Sequence of chain 1.B:
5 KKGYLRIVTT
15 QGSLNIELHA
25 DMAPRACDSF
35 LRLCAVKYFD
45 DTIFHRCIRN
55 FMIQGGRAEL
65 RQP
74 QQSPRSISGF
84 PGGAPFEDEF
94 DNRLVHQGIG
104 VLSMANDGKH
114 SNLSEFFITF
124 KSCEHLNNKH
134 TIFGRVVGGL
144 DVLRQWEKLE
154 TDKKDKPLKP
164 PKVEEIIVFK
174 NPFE

A small-molecule ligand and the protein it binds are described below.
Small molecule (SMILES): C/C=C/C[C@@H](C)[C@@H](O)[C@H](NC)C(=O)N[C@@H](CC)C(=O)N(C)CC(=O)N(C)[C@@H](CC(C)C)C(=O)N[C@H](C(=O)N(C)[C@@H](CC(C)C)C(=O)N[C@@H](C)C(=O)N[C@H](C)C(=O)N(C)[C@@H](CC(C)C)C(=O)N(C)[C@@H](CC(C)C)C(=O)N(C)[C@H](C=O)C(C)C)C(C)C

Binding-site contacts:
Ligand atom CB contacts residue ASN109 of chain 1.B at 3.4 Å.
Ligand atom CN contacts residue ASP110 of chain 1.B at 3.5 Å.
Ligand atom CB contacts residue ASP110 of chain 1.B at 3.6 Å.
Ligand atom CG1 contacts residue GLN58 of chain 1.B at 3.4 Å.
Ligand atom O contacts residue ARG50 of chain 1.B at 2.7 Å (salt-bridge).
Ligand atom N contacts residue ASN109 of chain 1.B at 3.3 Å (h-bond).
Ligand atom O contacts residue GLN58 of chain 1.B at 3.0 Å (h-bond).
Ligand atom CG contacts residue GLU118 of chain 1.B at 3.8 Å.
Ligand atom C contacts residue HIS128 of chain 1.B at 3.8 Å.
Ligand atom CN contacts residue HIS133 of chain 1.B at 3.2 Å.
Ligand atom CA contacts residue ASN109 of chain 1.B at 3.3 Å.
Ligand atom O contacts residue ALA108 of chain 1.B at 3.2 Å.
Ligand atom O contacts residue PHE55 of chain 1.B at 3.2 Å.
Ligand atom CD1 contacts residue ASN109 of chain 1.B at 3.3 Å.
Ligand atom CG2 contacts residue MET56 of chain 1.B at 3.6 Å (hydrophobic).
Ligand atom CB contacts residue GLU118 of chain 1.B at 3.7 Å.
Ligand atom CG contacts residue ASN109 of chain 1.B at 3.6 Å.
Ligand atom CG1 contacts residue ARG50 of chain 1.B at 3.8 Å.
Ligand atom CG1 contacts residue PHE120 of chain 1.B at 3.5 Å (hydrophobic).
Ligand atom CG2 contacts residue PHE55 of chain 1.B at 3.6 Å (hydrophobic).
Ligand atom O contacts residue HIS133 of chain 1.B at 3.2 Å.
Ligand atom CH contacts residue ASP110 of chain 1.B at 3.8 Å.
Ligand atom CN contacts residue ARG50 of chain 1.B at 3.5 Å.
Ligand atom N contacts residue ASP110 of chain 1.B at 2.7 Å (salt-bridge).
Ligand atom CG2 contacts residue PHE120 of chain 1.B at 3.8 Å (hydrophobic).
Ligand atom CB contacts residue PHE120 of chain 1.B at 3.6 Å (hydrophobic).
Ligand atom CG contacts residue ALA108 of chain 1.B at 3.7 Å (hydrophobic).
Ligand atom CN contacts residue ARG50 of chain 1.B at 3.7 Å.
Ligand atom C contacts residue PHE55 of chain 1.B at 3.5 Å (hydrophobic).
Ligand atom C contacts residue ASN109 of chain 1.B at 3.6 Å.
Ligand atom CB contacts residue HIS128 of chain 1.B at 3.7 Å.
Ligand atom CB contacts residue ASP110 of chain 1.B at 3.4 Å.
Ligand atom CN contacts residue LEU129 of chain 1.B at 3.5 Å (hydrophobic).
Ligand atom C contacts residue HIS133 of chain 1.B at 3.6 Å.
Ligand atom O contacts residue HIS128 of chain 1.B at 2.8 Å (h-bond).
Ligand atom O contacts residue ASP110 of chain 1.B at 2.9 Å (salt-bridge).
Ligand atom CG1 contacts residue ALA108 of chain 1.B at 3.6 Å (hydrophobic).
Ligand atom C contacts residue ASP110 of chain 1.B at 3.4 Å.
Ligand atom O contacts residue ASN109 of chain 1.B at 3.3 Å (h-bond).
Ligand atom CA contacts residue ASP110 of chain 1.B at 3.2 Å.